Sequence of chain 1.A:
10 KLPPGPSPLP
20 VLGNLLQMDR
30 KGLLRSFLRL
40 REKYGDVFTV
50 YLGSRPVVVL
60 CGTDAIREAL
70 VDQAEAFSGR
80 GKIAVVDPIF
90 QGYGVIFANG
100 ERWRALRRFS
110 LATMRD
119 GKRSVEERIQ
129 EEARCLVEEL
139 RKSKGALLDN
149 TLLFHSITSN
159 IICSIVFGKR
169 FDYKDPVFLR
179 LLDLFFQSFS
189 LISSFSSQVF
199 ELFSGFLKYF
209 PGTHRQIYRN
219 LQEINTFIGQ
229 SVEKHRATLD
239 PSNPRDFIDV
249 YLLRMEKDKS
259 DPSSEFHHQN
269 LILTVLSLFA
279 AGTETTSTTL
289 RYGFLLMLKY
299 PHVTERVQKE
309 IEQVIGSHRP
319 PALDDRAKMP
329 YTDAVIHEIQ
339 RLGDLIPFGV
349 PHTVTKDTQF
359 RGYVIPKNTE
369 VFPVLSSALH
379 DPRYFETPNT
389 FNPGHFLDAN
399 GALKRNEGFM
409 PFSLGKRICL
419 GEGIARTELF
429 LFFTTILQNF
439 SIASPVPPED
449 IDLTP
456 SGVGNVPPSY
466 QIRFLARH

The protein below binds the small molecule below.
Small molecule (SMILES): OC[C@H]1O[C@H](O[C@H]2[C@H](O)[C@@H](O)[C@H](OCCCCCC3CCCCC3)O[C@@H]2CO)[C@H](O)[C@@H](O)[C@@H]1O

Binding-site contacts:
Ligand atom C9 contacts residue LEU200 of chain 1.A at 4.4 Å (hydrophobic).
Ligand atom C8 contacts residue SER35 of chain 1.A at 4.4 Å.
Ligand atom C3 contacts residue MET27 of chain 1.A at 3.8 Å (hydrophobic).
Ligand atom C10 contacts residue VAL197 of chain 1.A at 3.7 Å (hydrophobic).
Ligand atom C2 contacts residue LEU24 of chain 1.A at 4.2 Å (hydrophobic).
Ligand atom C10 contacts residue LEU200 of chain 1.A at 4.3 Å (hydrophobic).
Ligand atom C3 contacts residue LEU24 of chain 1.A at 3.5 Å (hydrophobic).
Ligand atom C2 contacts residue MET27 of chain 1.A at 4.1 Å (hydrophobic).
Ligand atom O12 contacts residue LEU25 of chain 1.A at 4.1 Å.
Ligand atom C8 contacts residue PHE193 of chain 1.A at 4.2 Å (hydrophobic).
Ligand atom C8 contacts residue LEU32 of chain 1.A at 4.3 Å (hydrophobic).
Ligand atom C4 contacts residue ARG29 of chain 1.A at 3.8 Å.
Ligand atom C7 contacts residue PHE193 of chain 1.A at 3.8 Å (hydrophobic).
Ligand atom C6 contacts residue MET27 of chain 1.A at 4.1 Å (hydrophobic).
Ligand atom C11 contacts residue LEU200 of chain 1.A at 4.0 Å (hydrophobic).
Ligand atom C8 contacts residue ASP28 of chain 1.A at 3.5 Å.
Ligand atom C5 contacts residue LEU24 of chain 1.A at 4.0 Å (hydrophobic).
Ligand atom C11 contacts residue LEU24 of chain 1.A at 3.6 Å (hydrophobic).
Ligand atom C7 contacts residue ARG29 of chain 1.A at 3.9 Å.
Ligand atom O12 contacts residue MET27 of chain 1.A at 3.9 Å.
Ligand atom C6 contacts residue ASP28 of chain 1.A at 4.3 Å.
Ligand atom C8 contacts residue GLY31 of chain 1.A at 4.3 Å.
Ligand atom C4 contacts residue ASP28 of chain 1.A at 4.4 Å.
Ligand atom C6 contacts residue LEU24 of chain 1.A at 4.2 Å (hydrophobic).
Ligand atom C7 contacts residue ASP28 of chain 1.A at 3.5 Å.
Ligand atom C1 contacts residue MET27 of chain 1.A at 3.3 Å (hydrophobic).